Binding-site contacts:
Ligand atom C1 contacts residue LYS3 of chain 1.A at 3.7 Å.
Ligand atom O6 contacts residue LYS3 of chain 1.A at 3.8 Å.
Ligand atom C5 contacts residue ASN154 of chain 1.A at 3.7 Å.
Ligand atom C7 contacts residue ASN154 of chain 1.A at 3.5 Å.
Ligand atom N2 contacts residue ASN154 of chain 1.A at 2.9 Å (h-bond).
Ligand atom C4 contacts residue ASN154 of chain 1.A at 4.2 Å.
Ligand atom C5 contacts residue LYS3 of chain 1.A at 4.0 Å.
Ligand atom O5 contacts residue ASN154 of chain 1.A at 2.3 Å (h-bond).
Ligand atom O5 contacts residue LYS3 of chain 1.A at 3.5 Å (salt-bridge).
Ligand atom C3 contacts residue ASN154 of chain 1.A at 3.8 Å.
Ligand atom C2 contacts residue ASN154 of chain 1.A at 2.5 Å.
Ligand atom C1 contacts residue ASN154 of chain 1.A at 1.4 Å.
Ligand atom O7 contacts residue ASN154 of chain 1.A at 3.7 Å.

A protein and the small-molecule ligand that binds it are described below.
Small molecule (SMILES): CC(=O)N[C@@H]1[C@@H](O)[C@H](O)[C@@H](CO)O[C@H]1O

Sequence of chain 1.A:
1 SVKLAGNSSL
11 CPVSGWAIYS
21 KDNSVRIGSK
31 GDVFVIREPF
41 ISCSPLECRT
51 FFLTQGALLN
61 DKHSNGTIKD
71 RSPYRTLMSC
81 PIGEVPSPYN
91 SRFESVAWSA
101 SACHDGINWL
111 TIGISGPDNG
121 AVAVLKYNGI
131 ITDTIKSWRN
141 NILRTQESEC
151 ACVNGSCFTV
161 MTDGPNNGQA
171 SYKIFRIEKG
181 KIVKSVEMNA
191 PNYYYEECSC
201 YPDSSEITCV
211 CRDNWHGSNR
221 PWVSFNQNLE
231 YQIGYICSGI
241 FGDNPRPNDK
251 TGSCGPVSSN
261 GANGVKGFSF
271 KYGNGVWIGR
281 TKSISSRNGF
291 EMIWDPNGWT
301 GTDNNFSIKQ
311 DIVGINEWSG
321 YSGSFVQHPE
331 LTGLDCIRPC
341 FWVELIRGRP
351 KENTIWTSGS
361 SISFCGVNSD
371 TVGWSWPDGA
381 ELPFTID